Binding-site contacts:
Ligand atom C2 contacts residue ASN11 of chain 1.J at 2.5 Å.
Ligand atom O5 contacts residue ASN11 of chain 1.J at 2.3 Å (h-bond).
Ligand atom O7 contacts residue ASN11 of chain 1.J at 4.4 Å.
Ligand atom C7 contacts residue ASN11 of chain 1.J at 3.5 Å.
Ligand atom C1 contacts residue ASN11 of chain 1.J at 1.4 Å.
Ligand atom C3 contacts residue ASN11 of chain 1.J at 3.8 Å.
Ligand atom C8 contacts residue ASN11 of chain 1.J at 3.3 Å.
Ligand atom C5 contacts residue ASN11 of chain 1.J at 3.6 Å.
Ligand atom C4 contacts residue ASN11 of chain 1.J at 4.2 Å.
Ligand atom N2 contacts residue ASN11 of chain 1.J at 2.6 Å (h-bond).

The small molecule below binds the protein below.
Small molecule (SMILES): CC(=O)N[C@@H]1[C@@H](O)[C@H](O)[C@@H](CO)O[C@H]1O

Sequence of chain 1.J:
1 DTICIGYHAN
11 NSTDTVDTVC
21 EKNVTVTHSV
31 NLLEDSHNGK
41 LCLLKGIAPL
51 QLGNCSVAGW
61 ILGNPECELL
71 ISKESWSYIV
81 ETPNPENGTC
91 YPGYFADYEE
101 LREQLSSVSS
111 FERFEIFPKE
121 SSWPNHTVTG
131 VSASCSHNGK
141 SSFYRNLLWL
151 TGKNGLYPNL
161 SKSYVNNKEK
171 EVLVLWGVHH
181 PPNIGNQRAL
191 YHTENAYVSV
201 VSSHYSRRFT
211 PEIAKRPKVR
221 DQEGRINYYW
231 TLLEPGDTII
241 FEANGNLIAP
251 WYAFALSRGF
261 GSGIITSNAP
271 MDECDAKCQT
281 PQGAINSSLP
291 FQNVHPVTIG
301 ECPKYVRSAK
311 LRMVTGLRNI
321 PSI